Binding-site contacts:
Ligand atom O1A contacts residue MG1 of chain 1.I at 2.1 Å.
Ligand atom O1G contacts residue MG1 of chain 1.I at 2.4 Å.
Ligand atom N9 contacts residue ILE3016 of chain 1.D at 3.5 Å.
Ligand atom O2G contacts residue MG1 of chain 1.I at 2.4 Å.
Ligand atom O2B contacts residue GLY2823 of chain 1.D at 3.3 Å.
Ligand atom PA contacts residue MG1 of chain 1.I at 3.4 Å.
Ligand atom C8 contacts residue ILE3016 of chain 1.D at 3.8 Å (hydrophobic).
Ligand atom O2G contacts residue SER5 of chain 1.C at 3.5 Å (h-bond).
Ligand atom N6 contacts residue LEU2895 of chain 1.D at 3.8 Å.
Ligand atom O2' contacts residue GLN3002 of chain 1.D at 3.0 Å (h-bond).
Ligand atom C6 contacts residue ILE3016 of chain 1.D at 3.8 Å (hydrophobic).
Ligand atom N1 contacts residue CYS2898 of chain 1.D at 3.2 Å (h-bond).
Ligand atom PG contacts residue SER5 of chain 1.C at 3.8 Å.
Ligand atom N6 contacts residue GLU2896 of chain 1.D at 3.4 Å (salt-bridge).
Ligand atom O3G contacts residue SER5 of chain 1.C at 2.9 Å (h-bond).
Ligand atom PG contacts residue MG1 of chain 1.I at 2.9 Å.
Ligand atom N6 contacts residue CYS2898 of chain 1.D at 3.6 Å (h-bond).
Ligand atom O4' contacts residue ALA2821 of chain 1.D at 3.7 Å.
Ligand atom N3 contacts residue ILE3016 of chain 1.D at 3.8 Å.
Ligand atom C5 contacts residue ILE3016 of chain 1.D at 3.7 Å (hydrophobic).
Ligand atom C4' contacts residue ALA2821 of chain 1.D at 3.6 Å (hydrophobic).
Ligand atom C5' contacts residue ALA2821 of chain 1.D at 3.9 Å (hydrophobic).
Ligand atom PA contacts residue LYS2845 of chain 1.D at 3.7 Å.
Ligand atom N3B contacts residue MG1 of chain 1.I at 3.8 Å.
Ligand atom O2B contacts residue GLY2822 of chain 1.D at 3.0 Å (h-bond).
Ligand atom O2A contacts residue LYS2845 of chain 1.D at 2.3 Å (salt-bridge).
Ligand atom PA contacts residue ASP3017 of chain 1.D at 3.5 Å.
Ligand atom N1 contacts residue TRP2897 of chain 1.D at 3.8 Å.
Ligand atom N7 contacts residue ILE3016 of chain 1.D at 3.9 Å.
Ligand atom C4 contacts residue TRP2897 of chain 1.D at 3.8 Å (hydrophobic).
Ligand atom O1A contacts residue ASP3017 of chain 1.D at 3.3 Å (salt-bridge).
Ligand atom C4 contacts residue ILE3016 of chain 1.D at 3.4 Å (hydrophobic).
Ligand atom C2 contacts residue TRP2897 of chain 1.D at 3.4 Å (hydrophobic).
Ligand atom N7 contacts residue LEU2843 of chain 1.D at 3.8 Å.
Ligand atom O2' contacts residue ILE3016 of chain 1.D at 3.2 Å.
Ligand atom O1G contacts residue ASP3017 of chain 1.D at 2.9 Å (salt-bridge).
Ligand atom O2A contacts residue ASP3017 of chain 1.D at 2.9 Å (salt-bridge).
Ligand atom N3 contacts residue TRP2897 of chain 1.D at 3.3 Å.
Ligand atom C2 contacts residue LEU3005 of chain 1.D at 3.7 Å (hydrophobic).
Ligand atom C2' contacts residue ILE3016 of chain 1.D at 3.8 Å (hydrophobic).

The protein below binds the small molecule below.
Small molecule (SMILES): Nc1ncnc2c1ncn2[C@@H]1O[C@H](CO[P](=O)(O)O[P](=O)(O)NP(=O)(O)O)[C@@H](O)[C@H]1O

Sequence of chain 1.C:
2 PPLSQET

Sequence of chain 1.D:
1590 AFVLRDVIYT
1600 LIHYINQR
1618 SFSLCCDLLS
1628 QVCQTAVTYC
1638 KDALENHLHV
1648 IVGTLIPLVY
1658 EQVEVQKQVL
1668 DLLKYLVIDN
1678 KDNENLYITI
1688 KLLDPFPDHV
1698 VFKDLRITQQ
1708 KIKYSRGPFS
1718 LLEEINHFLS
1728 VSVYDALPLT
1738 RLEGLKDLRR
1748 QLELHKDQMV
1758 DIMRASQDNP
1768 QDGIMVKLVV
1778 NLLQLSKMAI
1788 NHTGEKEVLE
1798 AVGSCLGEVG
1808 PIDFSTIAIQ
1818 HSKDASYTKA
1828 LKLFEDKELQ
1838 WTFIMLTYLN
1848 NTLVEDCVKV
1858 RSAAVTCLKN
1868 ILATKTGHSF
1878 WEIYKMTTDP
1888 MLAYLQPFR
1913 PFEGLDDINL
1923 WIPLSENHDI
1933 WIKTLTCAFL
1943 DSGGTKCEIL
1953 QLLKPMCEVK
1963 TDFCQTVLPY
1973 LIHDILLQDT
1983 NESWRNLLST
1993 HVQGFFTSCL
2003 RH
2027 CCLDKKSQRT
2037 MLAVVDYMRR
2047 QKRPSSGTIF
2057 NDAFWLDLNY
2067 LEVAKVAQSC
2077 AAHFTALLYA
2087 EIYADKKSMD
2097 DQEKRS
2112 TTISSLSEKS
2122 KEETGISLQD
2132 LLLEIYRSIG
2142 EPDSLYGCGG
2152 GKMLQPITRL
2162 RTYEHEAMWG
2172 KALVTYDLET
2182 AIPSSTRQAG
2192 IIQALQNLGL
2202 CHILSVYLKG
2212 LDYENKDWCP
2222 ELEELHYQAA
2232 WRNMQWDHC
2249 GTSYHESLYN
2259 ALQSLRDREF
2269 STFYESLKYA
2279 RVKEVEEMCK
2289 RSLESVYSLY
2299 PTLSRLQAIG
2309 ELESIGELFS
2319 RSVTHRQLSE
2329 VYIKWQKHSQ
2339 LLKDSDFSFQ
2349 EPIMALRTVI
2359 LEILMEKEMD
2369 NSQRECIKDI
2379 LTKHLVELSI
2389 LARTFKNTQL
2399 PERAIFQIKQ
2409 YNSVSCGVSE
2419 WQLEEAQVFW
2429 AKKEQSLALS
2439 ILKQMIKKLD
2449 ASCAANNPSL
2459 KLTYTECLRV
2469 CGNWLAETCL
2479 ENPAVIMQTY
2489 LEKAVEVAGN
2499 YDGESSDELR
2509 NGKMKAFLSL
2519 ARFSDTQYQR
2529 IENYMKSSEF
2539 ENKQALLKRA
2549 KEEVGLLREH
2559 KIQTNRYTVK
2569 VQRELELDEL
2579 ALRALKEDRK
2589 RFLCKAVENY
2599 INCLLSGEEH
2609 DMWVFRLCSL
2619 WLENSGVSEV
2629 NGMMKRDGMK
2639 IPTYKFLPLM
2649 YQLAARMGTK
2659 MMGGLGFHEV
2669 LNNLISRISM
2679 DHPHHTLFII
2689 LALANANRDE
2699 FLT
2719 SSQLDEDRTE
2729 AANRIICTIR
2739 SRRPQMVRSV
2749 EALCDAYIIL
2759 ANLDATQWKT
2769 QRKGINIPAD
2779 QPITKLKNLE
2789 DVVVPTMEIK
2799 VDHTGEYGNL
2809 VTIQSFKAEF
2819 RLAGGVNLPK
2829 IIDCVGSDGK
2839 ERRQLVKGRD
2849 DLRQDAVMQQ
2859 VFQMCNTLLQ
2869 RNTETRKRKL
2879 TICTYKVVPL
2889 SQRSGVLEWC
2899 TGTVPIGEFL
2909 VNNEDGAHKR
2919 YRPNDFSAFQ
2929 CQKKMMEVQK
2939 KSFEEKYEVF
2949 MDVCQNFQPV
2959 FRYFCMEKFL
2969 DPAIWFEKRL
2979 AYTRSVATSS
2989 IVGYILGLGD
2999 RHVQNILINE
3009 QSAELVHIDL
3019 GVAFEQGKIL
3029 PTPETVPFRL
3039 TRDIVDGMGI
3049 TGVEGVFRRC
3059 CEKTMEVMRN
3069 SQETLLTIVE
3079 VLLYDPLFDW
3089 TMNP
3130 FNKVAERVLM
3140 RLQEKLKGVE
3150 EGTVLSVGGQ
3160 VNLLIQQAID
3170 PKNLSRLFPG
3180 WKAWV